Sequence of chain 1.B:
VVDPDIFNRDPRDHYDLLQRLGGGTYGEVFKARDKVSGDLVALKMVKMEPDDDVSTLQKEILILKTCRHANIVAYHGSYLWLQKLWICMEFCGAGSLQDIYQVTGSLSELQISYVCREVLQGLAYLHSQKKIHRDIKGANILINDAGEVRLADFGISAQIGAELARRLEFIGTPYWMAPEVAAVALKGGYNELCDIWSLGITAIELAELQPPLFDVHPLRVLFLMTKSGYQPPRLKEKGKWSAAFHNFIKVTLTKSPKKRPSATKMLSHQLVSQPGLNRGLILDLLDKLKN

Binding-site contacts:
Ligand atom C4 contacts residue CYS95 of chain 1.B at 3.4 Å (hydrophobic).
Ligand atom O21 contacts residue LEU24 of chain 1.B at 3.5 Å.
Ligand atom C1 contacts residue TYR29 of chain 1.B at 3.4 Å (hydrophobic).
Ligand atom F19 contacts residue LEU24 of chain 1.B at 3.1 Å.
Ligand atom C4 contacts residue LEU145 of chain 1.B at 3.8 Å (hydrophobic).
Ligand atom N5 contacts residue CYS95 of chain 1.B at 3.2 Å (h-bond).
Ligand atom C6 contacts residue GLU93 of chain 1.B at 3.8 Å.
Ligand atom C11 contacts residue MET92 of chain 1.B at 3.8 Å (hydrophobic).
Ligand atom N12 contacts residue LEU145 of chain 1.B at 3.8 Å.
Ligand atom N25 contacts residue GLY25 of chain 1.B at 3.8 Å.
Ligand atom C15 contacts residue ASP102 of chain 1.B at 3.2 Å.
Ligand atom C16 contacts residue GLY98 of chain 1.B at 3.8 Å.
Ligand atom C11 contacts residue ALA45 of chain 1.B at 3.8 Å (hydrophobic).
Ligand atom C24 contacts residue GLY96 of chain 1.B at 3.3 Å.
Ligand atom C9 contacts residue VAL32 of chain 1.B at 3.6 Å (hydrophobic).
Ligand atom C9 contacts residue MET92 of chain 1.B at 3.8 Å (hydrophobic).
Ligand atom C14 contacts residue TYR29 of chain 1.B at 3.7 Å (hydrophobic).
Ligand atom C15 contacts residue SER99 of chain 1.B at 3.8 Å.
Ligand atom C11 contacts residue GLU93 of chain 1.B at 3.8 Å.
Ligand atom C6 contacts residue ALA45 of chain 1.B at 4.0 Å (hydrophobic).
Ligand atom N5 contacts residue LEU145 of chain 1.B at 3.5 Å.
Ligand atom C24 contacts residue GLY98 of chain 1.B at 3.5 Å.
Ligand atom N12 contacts residue ALA45 of chain 1.B at 3.7 Å.
Ligand atom C18 contacts residue LEU24 of chain 1.B at 3.8 Å (hydrophobic).
Ligand atom C16 contacts residue GLY25 of chain 1.B at 3.7 Å.
Ligand atom F19 contacts residue PHE94 of chain 1.B at 3.7 Å.
Ligand atom C17 contacts residue GLY25 of chain 1.B at 3.7 Å.
Ligand atom C20 contacts residue LEU24 of chain 1.B at 3.8 Å (hydrophobic).
Ligand atom C15 contacts residue TYR29 of chain 1.B at 3.6 Å (hydrophobic).
Ligand atom N12 contacts residue GLU93 of chain 1.B at 2.9 Å (salt-bridge).
Ligand atom C7 contacts residue LEU145 of chain 1.B at 3.6 Å (hydrophobic).
Ligand atom N12 contacts residue VAL76 of chain 1.B at 4.0 Å.
Ligand atom N25 contacts residue ASP102 of chain 1.B at 3.4 Å (salt-bridge).
Ligand atom C14 contacts residue GLY98 of chain 1.B at 3.7 Å.
Ligand atom C16 contacts residue ASP102 of chain 1.B at 3.7 Å.
Ligand atom C6 contacts residue LEU145 of chain 1.B at 3.3 Å (hydrophobic).
Ligand atom C2 contacts residue LEU145 of chain 1.B at 3.9 Å (hydrophobic).
Ligand atom O21 contacts residue GLY25 of chain 1.B at 3.0 Å (h-bond).
Ligand atom C20 contacts residue GLY25 of chain 1.B at 3.8 Å.
Ligand atom C15 contacts residue GLY98 of chain 1.B at 3.7 Å.

This small molecule binds to this protein.
Small molecule (SMILES): Cc1c(-c2ccc(N)c(C(=O)N(C)C)c2F)cnc2c1C1(C=N2)CC1